Sequence of chain 21.A:
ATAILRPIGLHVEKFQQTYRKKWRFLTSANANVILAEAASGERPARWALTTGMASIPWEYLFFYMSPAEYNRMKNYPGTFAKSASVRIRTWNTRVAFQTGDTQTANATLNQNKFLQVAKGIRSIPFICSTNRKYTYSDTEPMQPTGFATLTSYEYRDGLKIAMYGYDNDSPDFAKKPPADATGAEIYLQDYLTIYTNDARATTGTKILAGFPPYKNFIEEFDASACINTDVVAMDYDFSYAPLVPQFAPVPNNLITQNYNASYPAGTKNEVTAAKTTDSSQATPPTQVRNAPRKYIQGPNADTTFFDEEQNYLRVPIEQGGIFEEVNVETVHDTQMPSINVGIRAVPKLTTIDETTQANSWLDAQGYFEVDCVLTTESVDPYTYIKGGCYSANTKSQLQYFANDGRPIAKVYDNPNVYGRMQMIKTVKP

Sequence of chain 20.A:
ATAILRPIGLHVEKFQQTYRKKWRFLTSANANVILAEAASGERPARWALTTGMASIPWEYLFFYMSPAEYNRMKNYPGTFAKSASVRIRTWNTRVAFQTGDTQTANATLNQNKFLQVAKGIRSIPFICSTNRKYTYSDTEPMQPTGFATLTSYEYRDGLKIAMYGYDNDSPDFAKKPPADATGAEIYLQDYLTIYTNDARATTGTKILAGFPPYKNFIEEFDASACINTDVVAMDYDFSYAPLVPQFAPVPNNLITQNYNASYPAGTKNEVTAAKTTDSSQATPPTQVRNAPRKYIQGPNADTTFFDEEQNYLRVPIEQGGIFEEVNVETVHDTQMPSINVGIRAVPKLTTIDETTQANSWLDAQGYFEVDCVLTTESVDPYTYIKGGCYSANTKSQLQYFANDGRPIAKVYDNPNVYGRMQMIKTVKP

Binding-site contacts:
Ligand atom N2 contacts residue ASP401 of chain 21.A at 2.8 Å (salt-bridge).
Ligand atom N1 contacts residue ASP401 of chain 21.A at 2.6 Å (salt-bridge).
Ligand atom C5 contacts residue ARG170 of chain 20.A at 2.4 Å.
Ligand atom OP2 contacts residue ASN491 of chain 20.A at 2.9 Å.
Ligand atom N3 contacts residue DG2 of chain 21.B at 2.9 Å (h-bond).
Ligand atom O3' contacts residue LYS178 of chain 20.A at 2.9 Å.
Ligand atom O2 contacts residue PRO171 of chain 20.A at 3.0 Å (h-bond).
Ligand atom O2 contacts residue THR558 of chain 20.A at 2.7 Å (h-bond).
Ligand atom N1 contacts residue PRO545 of chain 20.A at 3.2 Å.
Ligand atom C2 contacts residue ASP399 of chain 21.A at 3.1 Å.
Ligand atom OP1 contacts residue PRO501 of chain 21.A at 3.1 Å.
Ligand atom OP1 contacts residue PRO289 of chain 21.A at 3.2 Å.
Ligand atom C2 contacts residue ASP401 of chain 21.A at 3.1 Å.
Ligand atom O4' contacts residue THR558 of chain 20.A at 3.1 Å.
Ligand atom N2 contacts residue SER403 of chain 21.A at 3.0 Å (h-bond).
Ligand atom C5 contacts residue ASP497 of chain 21.A at 3.1 Å.
Ligand atom N4 contacts residue ASN491 of chain 20.A at 2.7 Å (h-bond).
Ligand atom N4 contacts residue ARG170 of chain 20.A at 0.6 Å (salt-bridge).
Ligand atom O6 contacts residue ASP401 of chain 21.A at 2.7 Å (salt-bridge).
Ligand atom C4 contacts residue ARG170 of chain 20.A at 1.2 Å.
Ligand atom N7 contacts residue THR498 of chain 21.A at 3.1 Å.
Ligand atom N4 contacts residue DG2 of chain 21.B at 2.9 Å (h-bond).
Ligand atom O3' contacts residue VAL492 of chain 20.A at 3.2 Å.
Ligand atom OP2 contacts residue VAL492 of chain 20.A at 2.5 Å (h-bond).
Ligand atom N1 contacts residue MET398 of chain 21.A at 3.0 Å.
Ligand atom O3' contacts residue PRO289 of chain 21.A at 3.1 Å.
Ligand atom N3 contacts residue ARG170 of chain 20.A at 2.0 Å (salt-bridge).
Ligand atom OP2 contacts residue SER287 of chain 21.A at 2.9 Å.
Ligand atom O4' contacts residue GLN499 of chain 21.A at 3.0 Å (h-bond).
Ligand atom O2 contacts residue LYS559 of chain 20.A at 2.8 Å (salt-bridge).
Ligand atom OP1 contacts residue GLY284 of chain 21.A at 3.0 Å.
Ligand atom C4 contacts residue ASN491 of chain 20.A at 2.5 Å.
Ligand atom N6 contacts residue GLN410 of chain 20.A at 2.7 Å (h-bond).
Ligand atom C2 contacts residue MET398 of chain 21.A at 2.7 Å (hydrophobic).
Ligand atom C4 contacts residue ASP497 of chain 21.A at 3.1 Å.
Ligand atom N6 contacts residue SER555 of chain 20.A at 3.1 Å.
Ligand atom N7 contacts residue GLN499 of chain 21.A at 2.8 Å (h-bond).
Ligand atom O2 contacts residue DG2 of chain 21.B at 2.8 Å (h-bond).
Ligand atom C5 contacts residue ASN491 of chain 20.A at 2.3 Å.
Ligand atom C6 contacts residue ASN491 of chain 20.A at 3.1 Å.

This small molecule binds to this protein.
Small molecule (SMILES): N=c1ccn([C@H]2C[C@H](O[P](=O)(O)OC[C@H]3O[C@@H](n4cnc5c(N)ncnc54)C[C@@H]3O[P](=O)(O)OC[C@H]3O[C@@H](n4cnc5c(N)ncnc54)C[C@@H]3O)[C@@H](CO[P](=O)(O)O[C@H]3C[C@H](n4ccc(=N)[nH]c4=O)O[C@@H]3CO[P](=O)(O)O[C@H]3C[C@H](n4cnc5c(=O)nc(N)[nH]c54)O[C@@H]3CO[P](=O)(O)O[C@H]3C[C@H](n4cnc5c(=O)nc(N)[nH]c54)O[C@@H]3CO[P](=O)(O)O[C@H]3C[C@H](n4cnc5c(N)ncnc54)O[C@@H]3CO[P](=O)(O)O[C@H]3C[C@H](n4ccc(N)nc4=O)O[C@@H]3COP(=O)=O)O2)c(=O)[nH]1